Sequence of chain 1.L:
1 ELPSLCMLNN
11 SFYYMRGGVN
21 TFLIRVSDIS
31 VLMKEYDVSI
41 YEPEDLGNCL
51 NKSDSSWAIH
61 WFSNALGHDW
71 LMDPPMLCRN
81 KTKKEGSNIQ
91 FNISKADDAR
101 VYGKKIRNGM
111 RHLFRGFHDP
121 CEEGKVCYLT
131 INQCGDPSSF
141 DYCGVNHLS

Binding-site contacts:
Ligand atom C1 contacts residue ASN92 of chain 1.L at 1.4 Å.
Ligand atom C6 contacts residue SER94 of chain 1.L at 4.5 Å.
Ligand atom N2 contacts residue ASN92 of chain 1.L at 2.9 Å (h-bond).
Ligand atom C5 contacts residue VAL126 of chain 1.L at 4.4 Å (hydrophobic).
Ligand atom C1 contacts residue TYR128 of chain 1.L at 3.2 Å (hydrophobic).
Ligand atom C5 contacts residue ASN92 of chain 1.L at 3.7 Å.
Ligand atom O5 contacts residue TYR128 of chain 1.L at 3.9 Å.
Ligand atom C6 contacts residue ALA96 of chain 1.L at 3.3 Å (hydrophobic).
Ligand atom C8 contacts residue LYS34 of chain 1.L at 4.1 Å.
Ligand atom C4 contacts residue ASN92 of chain 1.L at 4.2 Å.
Ligand atom O6 contacts residue ALA96 of chain 1.L at 3.2 Å.
Ligand atom O5 contacts residue ASN92 of chain 1.L at 2.3 Å (h-bond).
Ligand atom C3 contacts residue ASN92 of chain 1.L at 3.7 Å.
Ligand atom C2 contacts residue TYR128 of chain 1.L at 4.2 Å (hydrophobic).
Ligand atom C7 contacts residue ASN92 of chain 1.L at 4.2 Å.
Ligand atom O5 contacts residue SER94 of chain 1.L at 4.0 Å.
Ligand atom C5 contacts residue SER94 of chain 1.L at 4.5 Å.
Ligand atom O7 contacts residue LYS34 of chain 1.L at 4.5 Å.
Ligand atom C3 contacts residue TYR128 of chain 1.L at 4.4 Å (hydrophobic).
Ligand atom C2 contacts residue ASN92 of chain 1.L at 2.4 Å.
Ligand atom N2 contacts residue TYR128 of chain 1.L at 4.4 Å.
Ligand atom C5 contacts residue TYR128 of chain 1.L at 4.3 Å (hydrophobic).

A small-molecule ligand and the protein it binds are described below.
Small molecule (SMILES): CC(=O)N[C@@H]1[C@@H](O)[C@H](O)[C@@H](CO)O[C@H]1O